The small molecule below binds the protein below.
Small molecule (SMILES): CC(=O)N[C@@H]1[C@@H](O)[C@H](O)[C@@H](CO)O[C@H]1O

Sequence of chain 1.E:
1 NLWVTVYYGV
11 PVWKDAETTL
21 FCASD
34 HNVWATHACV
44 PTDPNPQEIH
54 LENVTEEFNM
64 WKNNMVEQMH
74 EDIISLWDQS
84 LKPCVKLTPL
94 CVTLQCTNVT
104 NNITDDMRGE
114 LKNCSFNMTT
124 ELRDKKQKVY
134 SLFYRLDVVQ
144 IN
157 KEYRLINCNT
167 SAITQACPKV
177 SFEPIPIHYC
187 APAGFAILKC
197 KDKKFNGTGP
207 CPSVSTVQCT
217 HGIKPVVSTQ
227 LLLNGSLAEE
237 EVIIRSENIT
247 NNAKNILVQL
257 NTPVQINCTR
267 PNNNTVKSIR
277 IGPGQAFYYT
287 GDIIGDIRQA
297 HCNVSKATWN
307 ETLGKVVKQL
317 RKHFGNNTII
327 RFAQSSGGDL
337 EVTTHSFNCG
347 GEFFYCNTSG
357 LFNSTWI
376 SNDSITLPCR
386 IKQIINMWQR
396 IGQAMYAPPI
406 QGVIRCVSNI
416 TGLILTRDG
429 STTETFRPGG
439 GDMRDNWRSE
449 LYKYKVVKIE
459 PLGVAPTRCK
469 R

Binding-site contacts:
Ligand atom C7 contacts residue ASN120 of chain 1.E at 3.2 Å.
Ligand atom C8 contacts residue PHE119 of chain 1.E at 3.6 Å (hydrophobic).
Ligand atom C4 contacts residue ASN120 of chain 1.E at 4.3 Å.
Ligand atom C7 contacts residue PHE119 of chain 1.E at 4.5 Å (hydrophobic).
Ligand atom C8 contacts residue SER118 of chain 1.E at 3.5 Å.
Ligand atom N2 contacts residue ASN120 of chain 1.E at 3.1 Å (h-bond).
Ligand atom C8 contacts residue ASN120 of chain 1.E at 3.7 Å.
Ligand atom O5 contacts residue ASN120 of chain 1.E at 2.4 Å (h-bond).
Ligand atom O7 contacts residue ASN120 of chain 1.E at 3.3 Å.
Ligand atom C1 contacts residue ASN120 of chain 1.E at 1.5 Å.
Ligand atom C5 contacts residue ASN120 of chain 1.E at 3.8 Å.
Ligand atom C2 contacts residue ASN120 of chain 1.E at 2.5 Å.
Ligand atom C3 contacts residue ASN120 of chain 1.E at 3.9 Å.
Ligand atom O7 contacts residue THR96 of chain 1.E at 4.5 Å.
Ligand atom C8 contacts residue GLN98 of chain 1.E at 3.8 Å.